Sequence of chain 2.A:
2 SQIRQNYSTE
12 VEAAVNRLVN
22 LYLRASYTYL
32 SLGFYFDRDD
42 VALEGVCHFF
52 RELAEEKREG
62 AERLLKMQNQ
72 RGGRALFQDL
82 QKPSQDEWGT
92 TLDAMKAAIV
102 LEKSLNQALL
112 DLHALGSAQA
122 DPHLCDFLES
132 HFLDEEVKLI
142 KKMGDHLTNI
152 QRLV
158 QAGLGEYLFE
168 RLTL

Sequence of chain 23.A:
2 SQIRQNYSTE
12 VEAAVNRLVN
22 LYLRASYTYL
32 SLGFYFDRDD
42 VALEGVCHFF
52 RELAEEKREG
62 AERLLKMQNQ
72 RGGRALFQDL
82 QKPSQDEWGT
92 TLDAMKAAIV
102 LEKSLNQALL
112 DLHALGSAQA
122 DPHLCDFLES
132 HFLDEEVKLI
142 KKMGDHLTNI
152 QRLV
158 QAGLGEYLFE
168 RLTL

A protein and the small-molecule ligand that binds it are described below.
Small molecule (SMILES): CCc1cccc(CC)c1O

Binding-site contacts:
Ligand atom C7 contacts residue LEU81 of chain 2.A at 4.4 Å (hydrophobic).
Ligand atom C4 contacts residue TYR28 of chain 2.A at 3.5 Å (hydrophobic).
Ligand atom O1 contacts residue SER27 of chain 23.A at 4.2 Å.
Ligand atom C9 contacts residue SER27 of chain 2.A at 3.8 Å.
Ligand atom C10 contacts residue ALA55 of chain 2.A at 4.0 Å (hydrophobic).
Ligand atom C4 contacts residue DIE1 of chain 23.G at 1.5 Å.
Ligand atom C5 contacts residue DIE1 of chain 23.G at 1.3 Å.
Ligand atom C5 contacts residue TYR28 of chain 2.A at 3.5 Å (hydrophobic).
Ligand atom C8 contacts residue LEU24 of chain 2.A at 4.3 Å (hydrophobic).
Ligand atom C7 contacts residue LEU24 of chain 2.A at 4.2 Å (hydrophobic).
Ligand atom C10 contacts residue GLU63 of chain 23.A at 4.3 Å.
Ligand atom C3 contacts residue DIE1 of chain 23.G at 1.7 Å.
Ligand atom C2 contacts residue LEU24 of chain 2.A at 4.3 Å (hydrophobic).
Ligand atom C2 contacts residue DIE1 of chain 23.G at 0.7 Å.
Ligand atom C8 contacts residue SER27 of chain 23.A at 3.9 Å.
Ligand atom C5 contacts residue SER27 of chain 2.A at 3.4 Å.
Ligand atom C5 contacts residue LEU24 of chain 2.A at 4.3 Å (hydrophobic).
Ligand atom C8 contacts residue DIE1 of chain 23.G at 0.5 Å.
Ligand atom C1 contacts residue DIE1 of chain 23.G at 1.2 Å.
Ligand atom C10 contacts residue ARG59 of chain 2.A at 3.9 Å.
Ligand atom C10 contacts residue DIE1 of chain 23.G at 2.8 Å.
Ligand atom C7 contacts residue DIE1 of chain 23.G at 1.5 Å.
Ligand atom C7 contacts residue TYR28 of chain 23.A at 4.5 Å (hydrophobic).
Ligand atom C10 contacts residue ARG59 of chain 23.A at 3.6 Å.
Ligand atom C4 contacts residue SER27 of chain 2.A at 4.0 Å.
Ligand atom C9 contacts residue GLU63 of chain 23.A at 4.3 Å.
Ligand atom C6 contacts residue DIE1 of chain 23.G at 0.5 Å.
Ligand atom C9 contacts residue ARG59 of chain 23.A at 3.8 Å.
Ligand atom O1 contacts residue ARG59 of chain 23.A at 3.5 Å.
Ligand atom C4 contacts residue LEU24 of chain 2.A at 3.4 Å (hydrophobic).
Ligand atom C3 contacts residue LEU81 of chain 2.A at 3.7 Å (hydrophobic).
Ligand atom C1 contacts residue ARG59 of chain 23.A at 4.5 Å.
Ligand atom C3 contacts residue LEU81 of chain 23.A at 4.2 Å (hydrophobic).
Ligand atom C6 contacts residue SER27 of chain 2.A at 3.7 Å.
Ligand atom C3 contacts residue LEU24 of chain 2.A at 3.9 Å (hydrophobic).
Ligand atom O1 contacts residue ARG59 of chain 2.A at 4.0 Å.
Ligand atom C10 contacts residue SER27 of chain 2.A at 3.2 Å.
Ligand atom C9 contacts residue DIE1 of chain 23.G at 1.5 Å.
Ligand atom O1 contacts residue DIE1 of chain 23.G at 1.3 Å (h-bond).